Sequence of chain 1.A:
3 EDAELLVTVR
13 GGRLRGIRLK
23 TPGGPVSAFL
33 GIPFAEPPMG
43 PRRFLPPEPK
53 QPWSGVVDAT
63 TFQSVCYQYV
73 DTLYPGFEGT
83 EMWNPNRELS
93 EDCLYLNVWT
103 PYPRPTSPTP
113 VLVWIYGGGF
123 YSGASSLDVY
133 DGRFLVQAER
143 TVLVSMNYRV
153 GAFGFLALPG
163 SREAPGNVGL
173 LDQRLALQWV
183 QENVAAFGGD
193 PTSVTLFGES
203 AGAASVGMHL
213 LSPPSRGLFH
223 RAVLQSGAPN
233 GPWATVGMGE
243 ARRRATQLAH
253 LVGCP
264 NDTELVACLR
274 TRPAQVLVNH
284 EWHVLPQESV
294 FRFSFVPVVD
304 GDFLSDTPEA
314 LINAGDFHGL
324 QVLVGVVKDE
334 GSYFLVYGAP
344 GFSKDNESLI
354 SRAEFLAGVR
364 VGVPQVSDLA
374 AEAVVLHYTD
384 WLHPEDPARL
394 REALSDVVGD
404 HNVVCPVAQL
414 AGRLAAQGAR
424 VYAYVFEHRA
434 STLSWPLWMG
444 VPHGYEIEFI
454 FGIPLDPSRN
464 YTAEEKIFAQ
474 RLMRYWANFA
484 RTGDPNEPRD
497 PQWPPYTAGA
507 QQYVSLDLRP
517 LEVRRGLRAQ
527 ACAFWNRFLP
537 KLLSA

A small-molecule ligand and the protein it binds are described below.
Small molecule (SMILES): CC(=O)N[C@H]1[C@H](O[C@H]2[C@H](O)[C@@H](NC(C)=O)CO[C@@H]2CO[C@@H]2O[C@@H](C)[C@@H](O)[C@@H](O)[C@@H]2O)O[C@H](CO)[C@@H](O)[C@@H]1O

Binding-site contacts:
Ligand atom C8 contacts residue ALA342 of chain 1.A at 4.0 Å (hydrophobic).
Ligand atom C3 contacts residue GLY344 of chain 1.A at 4.2 Å.
Ligand atom C6 contacts residue ASP348 of chain 1.A at 4.1 Å.
Ligand atom O7 contacts residue GLY344 of chain 1.A at 2.9 Å (h-bond).
Ligand atom O5 contacts residue SER346 of chain 1.A at 3.8 Å.
Ligand atom O7 contacts residue SER351 of chain 1.A at 4.4 Å.
Ligand atom C8 contacts residue PHE345 of chain 1.A at 3.7 Å (hydrophobic).
Ligand atom O5 contacts residue SER346 of chain 1.A at 3.5 Å.
Ligand atom C6 contacts residue ASN349 of chain 1.A at 3.8 Å.
Ligand atom C2 contacts residue GLY344 of chain 1.A at 4.4 Å.
Ligand atom C5 contacts residue ASN349 of chain 1.A at 3.6 Å.
Ligand atom O4 contacts residue GLY344 of chain 1.A at 3.9 Å.
Ligand atom C6 contacts residue SER346 of chain 1.A at 4.1 Å.
Ligand atom N2 contacts residue ASN349 of chain 1.A at 3.2 Å (h-bond).
Ligand atom C1 contacts residue GLY344 of chain 1.A at 4.2 Å.
Ligand atom C6 contacts residue PHE345 of chain 1.A at 3.7 Å (hydrophobic).
Ligand atom C7 contacts residue ASN349 of chain 1.A at 3.4 Å.
Ligand atom C7 contacts residue PRO343 of chain 1.A at 4.3 Å (hydrophobic).
Ligand atom O7 contacts residue ASN349 of chain 1.A at 3.8 Å.
Ligand atom C5 contacts residue SER346 of chain 1.A at 4.0 Å.
Ligand atom C5 contacts residue GLY344 of chain 1.A at 4.2 Å.
Ligand atom N2 contacts residue GLY344 of chain 1.A at 4.1 Å.
Ligand atom C1 contacts residue ASN349 of chain 1.A at 1.5 Å.
Ligand atom C8 contacts residue PRO343 of chain 1.A at 4.4 Å (hydrophobic).
Ligand atom C5 contacts residue PHE345 of chain 1.A at 4.0 Å (hydrophobic).
Ligand atom C3 contacts residue ASN349 of chain 1.A at 3.9 Å.
Ligand atom O7 contacts residue PRO343 of chain 1.A at 3.4 Å.
Ligand atom C8 contacts residue GLY344 of chain 1.A at 3.7 Å.
Ligand atom C7 contacts residue GLY344 of chain 1.A at 3.5 Å.
Ligand atom O5 contacts residue ASN349 of chain 1.A at 2.3 Å (h-bond).
Ligand atom C5 contacts residue ASN349 of chain 1.A at 4.1 Å.
Ligand atom C4 contacts residue ASN349 of chain 1.A at 4.3 Å.
Ligand atom C2 contacts residue ASN349 of chain 1.A at 2.6 Å.
Ligand atom C6 contacts residue SER346 of chain 1.A at 3.8 Å.
Ligand atom C1 contacts residue SER346 of chain 1.A at 4.1 Å.
Ligand atom O7 contacts residue LEU352 of chain 1.A at 4.1 Å.
Ligand atom C8 contacts residue ASN349 of chain 1.A at 3.9 Å.